Sequence of chain 18.C:
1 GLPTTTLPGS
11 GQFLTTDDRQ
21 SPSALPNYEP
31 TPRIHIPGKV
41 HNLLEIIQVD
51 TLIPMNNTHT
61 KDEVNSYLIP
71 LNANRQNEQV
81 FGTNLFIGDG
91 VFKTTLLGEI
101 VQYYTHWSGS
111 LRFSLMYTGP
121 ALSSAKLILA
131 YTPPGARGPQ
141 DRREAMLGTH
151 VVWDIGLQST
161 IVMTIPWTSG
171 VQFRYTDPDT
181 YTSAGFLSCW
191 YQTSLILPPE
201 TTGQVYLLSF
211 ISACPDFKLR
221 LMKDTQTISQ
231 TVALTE

Binding-site contacts:
Ligand atom C4C contacts residue VAL188 of chain 18.A at 3.9 Å (hydrophobic).
Ligand atom N3A contacts residue ALA24 of chain 18.C at 3.6 Å.
Ligand atom C3B contacts residue TYR152 of chain 18.A at 3.7 Å (hydrophobic).
Ligand atom C5A contacts residue PHE186 of chain 18.A at 3.4 Å (hydrophobic).
Ligand atom C1B contacts residue VAL188 of chain 18.A at 3.9 Å (hydrophobic).
Ligand atom O1A contacts residue MET224 of chain 18.A at 2.8 Å.
Ligand atom N3A contacts residue PRO174 of chain 18.A at 3.7 Å.
Ligand atom CL1 contacts residue ILE104 of chain 18.A at 3.5 Å.
Ligand atom O1B contacts residue ILE104 of chain 18.A at 3.8 Å.
Ligand atom C4 contacts residue LEU106 of chain 18.A at 3.6 Å (hydrophobic).
Ligand atom C4B contacts residue PHE186 of chain 18.A at 3.4 Å (hydrophobic).
Ligand atom C31 contacts residue TYR197 of chain 18.A at 3.9 Å (hydrophobic).
Ligand atom C1C contacts residue LEU106 of chain 18.A at 3.5 Å (hydrophobic).
Ligand atom C5B contacts residue PHE186 of chain 18.A at 3.5 Å (hydrophobic).
Ligand atom C4B contacts residue MET224 of chain 18.A at 3.8 Å (hydrophobic).
Ligand atom C5C contacts residue VAL191 of chain 18.A at 3.9 Å (hydrophobic).
Ligand atom C5 contacts residue LEU106 of chain 18.A at 3.7 Å (hydrophobic).
Ligand atom C6B contacts residue TYR128 of chain 18.A at 3.8 Å (hydrophobic).
Ligand atom C3C contacts residue TYR128 of chain 18.A at 3.4 Å (hydrophobic).
Ligand atom C2C contacts residue TYR128 of chain 18.A at 3.8 Å (hydrophobic).
Ligand atom C2A contacts residue MET224 of chain 18.A at 3.4 Å (hydrophobic).
Ligand atom C2A contacts residue PHE186 of chain 18.A at 3.2 Å (hydrophobic).
Ligand atom O1 contacts residue MET221 of chain 18.A at 3.2 Å (h-bond).
Ligand atom C5B contacts residue MET224 of chain 18.A at 3.5 Å (hydrophobic).
Ligand atom C4B contacts residue TYR152 of chain 18.A at 3.8 Å (hydrophobic).
Ligand atom C5C contacts residue TYR152 of chain 18.A at 3.9 Å (hydrophobic).
Ligand atom C2C contacts residue TYR197 of chain 18.A at 3.8 Å (hydrophobic).
Ligand atom C5A contacts residue VAL176 of chain 18.A at 3.2 Å (hydrophobic).
Ligand atom CL1 contacts residue TYR128 of chain 18.A at 3.3 Å.
Ligand atom C5A contacts residue ALA150 of chain 18.A at 3.9 Å (hydrophobic).
Ligand atom C4A contacts residue PRO174 of chain 18.A at 3.3 Å (hydrophobic).
Ligand atom C1C contacts residue TYR128 of chain 18.A at 3.7 Å (hydrophobic).
Ligand atom C5C contacts residue VAL188 of chain 18.A at 3.9 Å (hydrophobic).
Ligand atom O1A contacts residue PHE186 of chain 18.A at 2.8 Å.
Ligand atom C2B contacts residue VAL188 of chain 18.A at 3.7 Å (hydrophobic).
Ligand atom C2B contacts residue TYR152 of chain 18.A at 3.8 Å (hydrophobic).
Ligand atom C4C contacts residue VAL191 of chain 18.A at 3.5 Å (hydrophobic).
Ligand atom N3A contacts residue PHE186 of chain 18.A at 3.9 Å.
Ligand atom N2 contacts residue ASN219 of chain 18.A at 3.6 Å.
Ligand atom C5A contacts residue MET224 of chain 18.A at 3.5 Å (hydrophobic).

Sequence of chain 18.A:
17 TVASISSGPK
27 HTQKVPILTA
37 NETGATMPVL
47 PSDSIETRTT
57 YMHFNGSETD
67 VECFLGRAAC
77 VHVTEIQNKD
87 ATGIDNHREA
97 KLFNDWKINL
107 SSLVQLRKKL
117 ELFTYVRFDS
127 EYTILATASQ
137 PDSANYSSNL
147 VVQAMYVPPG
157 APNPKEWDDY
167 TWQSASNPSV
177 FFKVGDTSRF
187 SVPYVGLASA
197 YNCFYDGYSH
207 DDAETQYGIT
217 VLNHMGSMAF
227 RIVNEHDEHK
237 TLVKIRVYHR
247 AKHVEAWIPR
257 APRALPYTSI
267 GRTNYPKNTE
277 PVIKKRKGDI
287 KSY

The protein below binds the small molecule below.
Small molecule (SMILES): Cc1cc(CCCCCOc2ccc(C3=NCCO3)cc2Cl)on1

Sequence of chain 19.C:
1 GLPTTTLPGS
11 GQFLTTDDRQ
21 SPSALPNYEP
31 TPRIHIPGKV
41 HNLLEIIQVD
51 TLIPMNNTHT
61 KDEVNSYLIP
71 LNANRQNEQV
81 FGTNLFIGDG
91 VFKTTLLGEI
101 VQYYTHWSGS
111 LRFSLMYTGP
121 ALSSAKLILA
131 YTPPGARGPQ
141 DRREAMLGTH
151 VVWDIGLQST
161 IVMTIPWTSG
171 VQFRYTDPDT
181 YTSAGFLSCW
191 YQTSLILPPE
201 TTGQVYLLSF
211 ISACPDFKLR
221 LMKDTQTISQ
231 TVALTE